Binding-site contacts:
Ligand atom O1A contacts residue MG1 of chain 1.Q at 2.0 Å.
Ligand atom PA contacts residue MG1 of chain 1.Q at 3.4 Å.
Ligand atom C4 contacts residue ARG339 of chain 1.A at 3.4 Å.
Ligand atom O3G contacts residue LYS4 of chain 1.D at 2.7 Å (salt-bridge).
Ligand atom PB contacts residue MG1 of chain 1.Q at 3.1 Å.
Ligand atom O6 contacts residue GLN30 of chain 1.D at 3.0 Å (h-bond).
Ligand atom N1 contacts residue ASP25 of chain 1.D at 2.8 Å (salt-bridge).
Ligand atom O1G contacts residue LYS343 of chain 1.A at 3.3 Å (salt-bridge).
Ligand atom PG contacts residue LYS4 of chain 1.D at 3.3 Å.
Ligand atom O5' contacts residue ARG339 of chain 1.A at 2.9 Å (salt-bridge).
Ligand atom O1A contacts residue LYS4 of chain 1.D at 3.0 Å (salt-bridge).
Ligand atom O1B contacts residue DTP1 of chain 1.M at 2.6 Å (h-bond).
Ligand atom N2 contacts residue ARG339 of chain 1.A at 3.4 Å (salt-bridge).
Ligand atom O3' contacts residue DTP1 of chain 1.M at 2.8 Å (h-bond).
Ligand atom C5' contacts residue DTP1 of chain 1.M at 3.4 Å.
Ligand atom C3' contacts residue DTP1 of chain 1.M at 3.5 Å.
Ligand atom PG contacts residue MG1 of chain 1.Q at 3.0 Å.
Ligand atom O1A contacts residue DTP1 of chain 1.M at 2.7 Å (h-bond).
Ligand atom O6 contacts residue ARG33 of chain 1.D at 3.2 Å (salt-bridge).
Ligand atom O2G contacts residue DTP1 of chain 1.M at 3.0 Å (h-bond).
Ligand atom O1G contacts residue LYS411 of chain 1.C at 3.1 Å (salt-bridge).
Ligand atom O2A contacts residue LYS4 of chain 1.D at 3.5 Å (salt-bridge).
Ligand atom O2G contacts residue LYS411 of chain 1.C at 3.1 Å (salt-bridge).
Ligand atom O2B contacts residue VAL266 of chain 1.A at 3.4 Å.
Ligand atom N7 contacts residue ARG33 of chain 1.D at 3.4 Å (salt-bridge).
Ligand atom O4' contacts residue ARG339 of chain 1.A at 3.1 Å (salt-bridge).
Ligand atom C8 contacts residue TYR43 of chain 1.A at 3.2 Å (hydrophobic).
Ligand atom O3B contacts residue MG1 of chain 1.Q at 3.4 Å.
Ligand atom C8 contacts residue VAL44 of chain 1.A at 3.1 Å (hydrophobic).
Ligand atom C5 contacts residue TYR43 of chain 1.A at 3.6 Å (hydrophobic).
Ligand atom N7 contacts residue TYR43 of chain 1.A at 3.2 Å (h-bond).
Ligand atom O2G contacts residue MG1 of chain 1.Q at 1.6 Å.
Ligand atom O2A contacts residue ARG339 of chain 1.A at 3.1 Å (salt-bridge).
Ligand atom O1B contacts residue MG1 of chain 1.Q at 1.9 Å.
Ligand atom N2 contacts residue ASP25 of chain 1.D at 2.7 Å (salt-bridge).
Ligand atom O2G contacts residue LYS4 of chain 1.D at 2.8 Å (salt-bridge).
Ligand atom C2 contacts residue ARG339 of chain 1.A at 3.3 Å.
Ligand atom C6 contacts residue ARG339 of chain 1.A at 3.5 Å.
Ligand atom O6 contacts residue PHE53 of chain 1.D at 3.3 Å.
Ligand atom N3 contacts residue ARG339 of chain 1.A at 3.4 Å (salt-bridge).

Sequence of chain 1.C:
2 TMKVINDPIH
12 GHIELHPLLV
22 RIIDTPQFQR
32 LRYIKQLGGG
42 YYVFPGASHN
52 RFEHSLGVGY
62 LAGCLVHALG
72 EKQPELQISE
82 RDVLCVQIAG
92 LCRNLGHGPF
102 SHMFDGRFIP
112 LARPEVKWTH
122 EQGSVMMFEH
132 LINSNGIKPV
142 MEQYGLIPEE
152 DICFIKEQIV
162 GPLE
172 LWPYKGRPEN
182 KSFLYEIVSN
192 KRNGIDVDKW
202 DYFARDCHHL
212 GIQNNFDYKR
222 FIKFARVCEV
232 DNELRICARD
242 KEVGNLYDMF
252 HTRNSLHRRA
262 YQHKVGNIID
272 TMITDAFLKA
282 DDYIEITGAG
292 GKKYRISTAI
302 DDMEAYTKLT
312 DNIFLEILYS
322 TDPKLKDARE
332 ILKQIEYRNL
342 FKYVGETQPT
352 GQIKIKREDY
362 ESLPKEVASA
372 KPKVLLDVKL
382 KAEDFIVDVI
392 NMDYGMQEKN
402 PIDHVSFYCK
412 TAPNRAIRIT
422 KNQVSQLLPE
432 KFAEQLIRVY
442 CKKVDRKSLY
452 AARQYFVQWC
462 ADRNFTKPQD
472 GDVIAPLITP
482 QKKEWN

The protein below binds the small molecule below.
Small molecule (SMILES): Nc1nc2c(ncn2[C@H]2C[C@H](O)[C@@H](CO[P](=O)(O)O[P](=O)(O)OP(=O)(O)O)O2)c(=O)[nH]1

Sequence of chain 1.D:
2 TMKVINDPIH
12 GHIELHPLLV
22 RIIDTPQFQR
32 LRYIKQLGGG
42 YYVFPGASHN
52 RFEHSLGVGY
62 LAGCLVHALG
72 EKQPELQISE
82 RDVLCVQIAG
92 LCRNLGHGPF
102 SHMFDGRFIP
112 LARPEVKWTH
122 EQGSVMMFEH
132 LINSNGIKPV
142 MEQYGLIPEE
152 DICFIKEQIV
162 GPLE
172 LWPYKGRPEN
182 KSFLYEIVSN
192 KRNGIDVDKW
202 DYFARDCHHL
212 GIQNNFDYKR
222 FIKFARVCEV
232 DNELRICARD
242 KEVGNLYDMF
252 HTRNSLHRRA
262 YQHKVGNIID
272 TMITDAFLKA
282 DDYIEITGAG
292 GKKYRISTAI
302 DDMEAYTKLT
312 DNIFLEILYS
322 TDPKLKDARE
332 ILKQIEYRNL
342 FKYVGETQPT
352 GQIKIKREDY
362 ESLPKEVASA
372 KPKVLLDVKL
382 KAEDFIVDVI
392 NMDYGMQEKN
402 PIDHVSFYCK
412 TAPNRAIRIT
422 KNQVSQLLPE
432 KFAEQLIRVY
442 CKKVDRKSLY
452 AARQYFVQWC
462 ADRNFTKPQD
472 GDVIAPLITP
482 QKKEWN

Sequence of chain 1.A:
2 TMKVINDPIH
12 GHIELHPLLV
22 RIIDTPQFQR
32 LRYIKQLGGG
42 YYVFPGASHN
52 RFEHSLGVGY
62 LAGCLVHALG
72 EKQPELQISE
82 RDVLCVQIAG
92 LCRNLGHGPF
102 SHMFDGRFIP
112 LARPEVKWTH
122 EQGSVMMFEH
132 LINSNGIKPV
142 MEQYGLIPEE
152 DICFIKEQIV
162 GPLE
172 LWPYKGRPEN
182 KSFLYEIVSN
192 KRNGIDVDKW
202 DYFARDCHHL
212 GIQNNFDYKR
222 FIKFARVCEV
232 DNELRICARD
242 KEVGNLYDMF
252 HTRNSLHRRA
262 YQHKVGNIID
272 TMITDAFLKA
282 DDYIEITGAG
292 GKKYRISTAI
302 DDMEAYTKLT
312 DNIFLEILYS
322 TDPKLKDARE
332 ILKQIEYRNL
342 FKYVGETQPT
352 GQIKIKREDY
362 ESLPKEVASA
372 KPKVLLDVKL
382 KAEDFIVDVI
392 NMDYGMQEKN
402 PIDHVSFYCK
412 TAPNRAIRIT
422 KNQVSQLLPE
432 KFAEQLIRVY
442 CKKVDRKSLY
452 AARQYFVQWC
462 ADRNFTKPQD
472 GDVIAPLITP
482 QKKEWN